The small molecule below binds the protein below.
Small molecule (SMILES): OC[C@@H](O)[C@@H](O)[C@H](O)[C@H](O)CO

Sequence of chain 1.A:
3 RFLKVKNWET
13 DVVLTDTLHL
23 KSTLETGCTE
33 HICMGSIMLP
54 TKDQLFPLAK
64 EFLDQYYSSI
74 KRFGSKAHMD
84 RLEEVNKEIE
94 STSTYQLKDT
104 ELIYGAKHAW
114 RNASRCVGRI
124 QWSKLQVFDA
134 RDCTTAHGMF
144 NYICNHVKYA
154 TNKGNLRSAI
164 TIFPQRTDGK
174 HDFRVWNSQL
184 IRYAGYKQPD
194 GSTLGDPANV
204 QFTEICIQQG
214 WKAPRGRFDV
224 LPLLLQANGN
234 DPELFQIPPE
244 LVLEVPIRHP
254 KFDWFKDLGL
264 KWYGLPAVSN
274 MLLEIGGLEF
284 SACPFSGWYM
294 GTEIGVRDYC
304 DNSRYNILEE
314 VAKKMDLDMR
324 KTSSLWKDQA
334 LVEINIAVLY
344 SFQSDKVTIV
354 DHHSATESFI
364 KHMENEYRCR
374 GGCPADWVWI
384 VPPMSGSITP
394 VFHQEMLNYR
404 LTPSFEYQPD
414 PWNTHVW

Binding-site contacts:
Ligand atom O2 contacts residue SER181 of chain 1.A at 3.6 Å.
Ligand atom O6 contacts residue GLN204 of chain 1.A at 3.4 Å (h-bond).
Ligand atom C6 contacts residue TRP415 of chain 1.A at 4.4 Å (hydrophobic).
Ligand atom C3 contacts residue SER181 of chain 1.A at 4.2 Å.
Ligand atom O6 contacts residue VAL203 of chain 1.A at 3.6 Å.
Ligand atom C4 contacts residue ASP413 of chain 1.A at 4.2 Å.
Ligand atom O6 contacts residue PHE205 of chain 1.A at 3.0 Å (h-bond).
Ligand atom O3 contacts residue ALA201 of chain 1.A at 4.3 Å.
Ligand atom O6 contacts residue ASN202 of chain 1.A at 3.1 Å.
Ligand atom O5 contacts residue SER181 of chain 1.A at 4.0 Å.
Ligand atom C5 contacts residue ALA201 of chain 1.A at 3.2 Å (hydrophobic).
Ligand atom C6 contacts residue ALA201 of chain 1.A at 3.7 Å (hydrophobic).
Ligand atom O4 contacts residue ASP413 of chain 1.A at 3.0 Å (salt-bridge).
Ligand atom O5 contacts residue ALA201 of chain 1.A at 2.8 Å (h-bond).
Ligand atom C4 contacts residue TRP415 of chain 1.A at 4.2 Å (hydrophobic).
Ligand atom O5 contacts residue ASN202 of chain 1.A at 3.0 Å (h-bond).
Ligand atom O4 contacts residue TRP415 of chain 1.A at 3.6 Å.
Ligand atom C6 contacts residue PHE205 of chain 1.A at 3.5 Å (hydrophobic).
Ligand atom C6 contacts residue ASN202 of chain 1.A at 4.3 Å.
Ligand atom C2 contacts residue ASN273 of chain 1.A at 3.9 Å.
Ligand atom O1 contacts residue ASN273 of chain 1.A at 3.3 Å (h-bond).
Ligand atom O6 contacts residue ALA201 of chain 1.A at 3.1 Å (h-bond).
Ligand atom C6 contacts residue GLN204 of chain 1.A at 4.2 Å.
Ligand atom C1 contacts residue ASN273 of chain 1.A at 3.8 Å.
Ligand atom C5 contacts residue ASN202 of chain 1.A at 4.3 Å.
Ligand atom O2 contacts residue ASN273 of chain 1.A at 2.9 Å (h-bond).
Ligand atom O5 contacts residue ARG185 of chain 1.A at 3.6 Å (salt-bridge).
Ligand atom O1 contacts residue SER181 of chain 1.A at 4.0 Å.
Ligand atom C2 contacts residue SER181 of chain 1.A at 4.4 Å.
Ligand atom O2 contacts residue ASP413 of chain 1.A at 3.1 Å (salt-bridge).
Ligand atom C2 contacts residue ASP413 of chain 1.A at 3.8 Å.